This small molecule binds to this protein.
Small molecule (SMILES): CC(=O)N[C@H]1[C@H](O[C@H]2[C@H](O)[C@@H](NC(C)=O)CO[C@@H]2CO)O[C@H](CO)[C@@H](O)[C@@H]1O

Binding-site contacts:
Ligand atom C1 contacts residue GLU153 of chain 1.A at 4.4 Å.
Ligand atom O6 contacts residue GLN212 of chain 1.A at 3.9 Å.
Ligand atom C1 contacts residue GLU152 of chain 1.A at 3.7 Å.
Ligand atom C8 contacts residue LYS174 of chain 1.A at 4.4 Å.
Ligand atom O5 contacts residue ASN173 of chain 1.A at 2.4 Å (h-bond).
Ligand atom C8 contacts residue GLN212 of chain 1.A at 3.6 Å.
Ligand atom O5 contacts residue ILE154 of chain 1.A at 3.9 Å.
Ligand atom N2 contacts residue GLU152 of chain 1.A at 4.3 Å.
Ligand atom C3 contacts residue ASN173 of chain 1.A at 3.8 Å.
Ligand atom C7 contacts residue GLN212 of chain 1.A at 4.0 Å.
Ligand atom C1 contacts residue GLN212 of chain 1.A at 4.5 Å.
Ligand atom C7 contacts residue ASN173 of chain 1.A at 3.5 Å.
Ligand atom N2 contacts residue ASN173 of chain 1.A at 2.8 Å (h-bond).
Ligand atom O5 contacts residue GLU153 of chain 1.A at 3.9 Å.
Ligand atom C8 contacts residue GLU215 of chain 1.A at 3.6 Å.
Ligand atom O7 contacts residue ASN173 of chain 1.A at 3.5 Å (h-bond).
Ligand atom C5 contacts residue ASN173 of chain 1.A at 3.7 Å.
Ligand atom C2 contacts residue GLU152 of chain 1.A at 4.0 Å.
Ligand atom O6 contacts residue ILE154 of chain 1.A at 3.3 Å.
Ligand atom C1 contacts residue ASN173 of chain 1.A at 1.4 Å.
Ligand atom C5 contacts residue GLN212 of chain 1.A at 4.4 Å.
Ligand atom C2 contacts residue ASN173 of chain 1.A at 2.4 Å.
Ligand atom C6 contacts residue ILE154 of chain 1.A at 4.5 Å (hydrophobic).
Ligand atom O7 contacts residue GLN212 of chain 1.A at 3.7 Å.
Ligand atom O4 contacts residue GLN212 of chain 1.A at 4.5 Å.
Ligand atom O5 contacts residue GLU152 of chain 1.A at 4.1 Å.
Ligand atom C4 contacts residue ASN173 of chain 1.A at 4.2 Å.

Sequence of chain 1.A:
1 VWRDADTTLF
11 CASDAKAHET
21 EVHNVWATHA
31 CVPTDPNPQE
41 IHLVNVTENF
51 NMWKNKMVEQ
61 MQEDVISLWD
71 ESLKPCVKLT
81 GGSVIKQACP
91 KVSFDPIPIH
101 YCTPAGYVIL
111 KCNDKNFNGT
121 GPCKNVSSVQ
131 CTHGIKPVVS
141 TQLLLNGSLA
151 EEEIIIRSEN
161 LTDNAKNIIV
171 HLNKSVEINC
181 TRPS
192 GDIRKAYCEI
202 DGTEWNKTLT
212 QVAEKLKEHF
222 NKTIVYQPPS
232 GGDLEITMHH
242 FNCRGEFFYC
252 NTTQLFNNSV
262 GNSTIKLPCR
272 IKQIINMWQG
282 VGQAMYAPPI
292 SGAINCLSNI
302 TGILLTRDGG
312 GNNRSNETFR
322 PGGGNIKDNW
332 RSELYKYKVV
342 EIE